This small molecule binds to this protein.
Small molecule (SMILES): CC(=O)N[C@@H]1[C@@H](O)[C@H](O)[C@@H](CO)O[C@H]1O

Sequence of chain 1.A:
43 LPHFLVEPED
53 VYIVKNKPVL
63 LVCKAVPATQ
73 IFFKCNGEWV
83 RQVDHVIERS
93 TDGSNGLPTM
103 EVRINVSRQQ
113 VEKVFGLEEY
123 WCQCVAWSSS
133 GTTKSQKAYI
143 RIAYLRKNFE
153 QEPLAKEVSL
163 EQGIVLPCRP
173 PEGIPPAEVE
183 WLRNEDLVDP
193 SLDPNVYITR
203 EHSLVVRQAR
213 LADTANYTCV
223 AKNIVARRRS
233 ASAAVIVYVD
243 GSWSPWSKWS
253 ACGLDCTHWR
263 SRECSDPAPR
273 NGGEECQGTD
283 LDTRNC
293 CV

Binding-site contacts:
Ligand atom C5 contacts residue ASN218 of chain 1.A at 3.6 Å.
Ligand atom C7 contacts residue ALA236 of chain 1.A at 4.5 Å (hydrophobic).
Ligand atom N2 contacts residue ALA236 of chain 1.A at 3.9 Å.
Ligand atom C8 contacts residue ALA236 of chain 1.A at 4.2 Å (hydrophobic).
Ligand atom C8 contacts residue ALA217 of chain 1.A at 3.5 Å (hydrophobic).
Ligand atom C2 contacts residue ASN218 of chain 1.A at 2.5 Å.
Ligand atom C4 contacts residue ASN218 of chain 1.A at 4.2 Å.
Ligand atom C8 contacts residue THR216 of chain 1.A at 4.1 Å.
Ligand atom O7 contacts residue ASN218 of chain 1.A at 3.6 Å.
Ligand atom C8 contacts residue ILE238 of chain 1.A at 4.0 Å (hydrophobic).
Ligand atom C7 contacts residue ALA217 of chain 1.A at 4.0 Å (hydrophobic).
Ligand atom O5 contacts residue ASN218 of chain 1.A at 2.3 Å (h-bond).
Ligand atom C3 contacts residue ASN218 of chain 1.A at 3.8 Å.
Ligand atom O7 contacts residue ALA217 of chain 1.A at 3.9 Å.
Ligand atom N2 contacts residue ASN218 of chain 1.A at 2.9 Å (h-bond).
Ligand atom O7 contacts residue THR216 of chain 1.A at 4.5 Å.
Ligand atom C8 contacts residue ASN218 of chain 1.A at 4.1 Å.
Ligand atom C1 contacts residue ASN218 of chain 1.A at 1.4 Å.
Ligand atom C7 contacts residue ASN218 of chain 1.A at 3.5 Å.
Ligand atom C8 contacts residue VAL237 of chain 1.A at 3.6 Å (hydrophobic).